This small molecule binds to this protein.
Small molecule (SMILES): CC[C@H](NC(=O)[C@@H](N)CCSC)C(=O)N[C@@H](CC(C)C)C(=O)N[C@@H](CCCN=C(N)N)C(=O)N[C@@H](CCSC)C(=O)N[C@H](C(=O)N[C@@H](C)C(=O)N[C@H](C(=O)N[C@@H](CCSC)C(=O)O)C(C)C)[C@@H](C)O

Binding-site contacts:
Ligand atom OXT contacts residue ASN80 of chain 1.D at 2.9 Å (h-bond).
Ligand atom OG1 contacts residue TYR156 of chain 1.D at 3.0 Å (h-bond).
Ligand atom O contacts residue TRP147 of chain 1.D at 2.8 Å (h-bond).
Ligand atom CG1 contacts residue TRP73 of chain 1.D at 3.4 Å (hydrophobic).
Ligand atom CB contacts residue GLN70 of chain 1.D at 3.4 Å.
Ligand atom CB contacts residue TRP73 of chain 1.D at 3.4 Å (hydrophobic).
Ligand atom SD contacts residue TRP167 of chain 1.D at 3.6 Å.
Ligand atom N contacts residue GLN70 of chain 1.D at 2.8 Å (h-bond).
Ligand atom O contacts residue THR143 of chain 1.D at 2.9 Å (h-bond).
Ligand atom SD contacts residue TYR156 of chain 1.D at 3.5 Å (h-bond).
Ligand atom CG contacts residue GLU63 of chain 1.D at 3.4 Å.
Ligand atom CA contacts residue TYR156 of chain 1.D at 3.5 Å (hydrophobic).
Ligand atom N contacts residue TRP73 of chain 1.D at 3.6 Å.
Ligand atom O contacts residue LYS66 of chain 1.D at 2.9 Å (salt-bridge).
Ligand atom OXT contacts residue TYR84 of chain 1.D at 3.0 Å (h-bond).
Ligand atom CA contacts residue TYR171 of chain 1.D at 3.5 Å (hydrophobic).
Ligand atom O contacts residue TYR84 of chain 1.D at 2.6 Å (h-bond).
Ligand atom CG contacts residue LYS66 of chain 1.D at 3.1 Å.
Ligand atom C contacts residue TYR84 of chain 1.D at 3.2 Å (hydrophobic).
Ligand atom CE contacts residue TRP167 of chain 1.D at 3.3 Å (hydrophobic).
Ligand atom CE contacts residue TYR156 of chain 1.D at 3.1 Å (hydrophobic).
Ligand atom N contacts residue TYR156 of chain 1.D at 2.9 Å (h-bond).
Ligand atom N contacts residue TYR7 of chain 1.D at 3.1 Å (h-bond).
Ligand atom N contacts residue SER77 of chain 1.D at 3.2 Å (h-bond).
Ligand atom O contacts residue TRP73 of chain 1.D at 3.2 Å (h-bond).
Ligand atom CB contacts residue SER77 of chain 1.D at 3.6 Å.
Ligand atom N contacts residue GLU63 of chain 1.D at 2.9 Å (salt-bridge).
Ligand atom O contacts residue TYR159 of chain 1.D at 2.5 Å (h-bond).
Ligand atom N contacts residue TYR171 of chain 1.D at 2.6 Å (h-bond).
Ligand atom CA contacts residue TRP73 of chain 1.D at 3.4 Å (hydrophobic).
Ligand atom CE contacts residue PHE116 of chain 1.D at 3.3 Å (hydrophobic).
Ligand atom C contacts residue TRP147 of chain 1.D at 3.5 Å (hydrophobic).
Ligand atom O contacts residue TRP73 of chain 1.D at 3.0 Å (h-bond).
Ligand atom CA contacts residue GLU63 of chain 1.D at 3.4 Å.
Ligand atom N contacts residue LYS66 of chain 1.D at 3.6 Å (salt-bridge).
Ligand atom O contacts residue TRP147 of chain 1.D at 3.3 Å (h-bond).
Ligand atom O contacts residue HIS155 of chain 1.D at 3.4 Å (h-bond).
Ligand atom CG contacts residue GLU63 of chain 1.D at 3.5 Å.
Ligand atom C contacts residue TRP73 of chain 1.D at 3.5 Å (hydrophobic).
Ligand atom CA contacts residue TYR7 of chain 1.D at 3.6 Å (hydrophobic).

Sequence of chain 1.D:
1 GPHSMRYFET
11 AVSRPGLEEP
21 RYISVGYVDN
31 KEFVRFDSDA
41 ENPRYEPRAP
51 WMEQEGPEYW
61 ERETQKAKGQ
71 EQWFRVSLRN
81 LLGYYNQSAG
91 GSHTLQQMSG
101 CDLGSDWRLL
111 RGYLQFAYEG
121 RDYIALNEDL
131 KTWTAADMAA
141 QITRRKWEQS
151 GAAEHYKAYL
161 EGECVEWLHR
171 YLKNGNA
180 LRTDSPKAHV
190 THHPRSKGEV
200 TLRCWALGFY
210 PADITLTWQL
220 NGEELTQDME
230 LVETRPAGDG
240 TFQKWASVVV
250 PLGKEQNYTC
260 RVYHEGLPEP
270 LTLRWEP